Sequence of chain 17.B:
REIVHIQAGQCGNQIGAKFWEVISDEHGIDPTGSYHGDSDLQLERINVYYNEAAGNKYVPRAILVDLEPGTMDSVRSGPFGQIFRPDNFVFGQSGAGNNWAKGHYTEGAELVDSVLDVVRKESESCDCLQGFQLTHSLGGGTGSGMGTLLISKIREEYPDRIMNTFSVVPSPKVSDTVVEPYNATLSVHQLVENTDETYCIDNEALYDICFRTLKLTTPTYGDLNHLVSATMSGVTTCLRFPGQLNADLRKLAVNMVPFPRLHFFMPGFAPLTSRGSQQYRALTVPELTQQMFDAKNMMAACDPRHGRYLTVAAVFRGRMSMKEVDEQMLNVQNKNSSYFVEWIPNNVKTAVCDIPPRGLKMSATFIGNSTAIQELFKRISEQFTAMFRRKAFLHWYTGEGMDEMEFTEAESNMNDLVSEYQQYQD

Binding-site contacts:
Ligand atom C41 contacts residue VAL23 of chain 17.B at 3.7 Å (hydrophobic).
Ligand atom C37 contacts residue PRO358 of chain 17.B at 3.7 Å (hydrophobic).
Ligand atom O08 contacts residue ARG276 of chain 17.B at 3.7 Å.
Ligand atom C19 contacts residue ARG276 of chain 17.B at 3.7 Å.
Ligand atom O06 contacts residue LEU273 of chain 17.B at 3.5 Å.
Ligand atom C39 contacts residue PRO358 of chain 17.B at 3.8 Å (hydrophobic).
Ligand atom C28 contacts residue PRO358 of chain 17.B at 3.6 Å (hydrophobic).
Ligand atom C41 contacts residue SER234 of chain 17.B at 3.5 Å.
Ligand atom O13 contacts residue GLY360 of chain 17.B at 3.6 Å.
Ligand atom C08 contacts residue LEU228 of chain 17.B at 3.8 Å (hydrophobic).
Ligand atom C14 contacts residue THR274 of chain 17.B at 3.3 Å.
Ligand atom C08 contacts residue HIS227 of chain 17.B at 3.4 Å.
Ligand atom C38 contacts residue PRO358 of chain 17.B at 3.5 Å (hydrophobic).
Ligand atom C36 contacts residue HIS227 of chain 17.B at 3.2 Å.
Ligand atom O13 contacts residue PRO358 of chain 17.B at 3.2 Å.
Ligand atom O06 contacts residue PRO272 of chain 17.B at 3.4 Å (h-bond).
Ligand atom C07 contacts residue LEU228 of chain 17.B at 3.6 Å (hydrophobic).
Ligand atom C07 contacts residue HIS227 of chain 17.B at 3.2 Å.
Ligand atom C33 contacts residue ASP26 of chain 17.B at 3.7 Å.
Ligand atom C15 contacts residue PRO272 of chain 17.B at 3.1 Å (hydrophobic).
Ligand atom O06 contacts residue THR274 of chain 17.B at 2.7 Å (h-bond).
Ligand atom C39 contacts residue SER234 of chain 17.B at 3.8 Å.
Ligand atom C32 contacts residue VAL23 of chain 17.B at 3.5 Å (hydrophobic).
Ligand atom C15 contacts residue THR274 of chain 17.B at 3.7 Å.
Ligand atom O13 contacts residue ARG359 of chain 17.B at 3.2 Å (salt-bridge).
Ligand atom C19 contacts residue THR274 of chain 17.B at 3.0 Å.
Ligand atom O12 contacts residue GLY360 of chain 17.B at 3.5 Å (h-bond).
Ligand atom C33 contacts residue VAL23 of chain 17.B at 3.6 Å (hydrophobic).
Ligand atom C40 contacts residue SER234 of chain 17.B at 3.0 Å.
Ligand atom C41 contacts residue GLU27 of chain 17.B at 3.1 Å.
Ligand atom C06 contacts residue HIS227 of chain 17.B at 3.6 Å.
Ligand atom C40 contacts residue GLU27 of chain 17.B at 3.4 Å.
Ligand atom C40 contacts residue ALA231 of chain 17.B at 3.4 Å (hydrophobic).
Ligand atom C16 contacts residue THR274 of chain 17.B at 3.4 Å.
Ligand atom C38 contacts residue PHE270 of chain 17.B at 3.6 Å (hydrophobic).
Ligand atom O14 contacts residue HIS227 of chain 17.B at 2.9 Å.
Ligand atom C42 contacts residue VAL23 of chain 17.B at 3.5 Å (hydrophobic).
Ligand atom C39 contacts residue PHE270 of chain 17.B at 3.4 Å (hydrophobic).
Ligand atom C09 contacts residue HIS227 of chain 17.B at 3.8 Å.
Ligand atom C39 contacts residue ALA231 of chain 17.B at 3.3 Å (hydrophobic).

The small molecule below binds the protein below.
Small molecule (SMILES): CC(=O)O[C@H]1C(=O)[C@@]2(C)[C@H]([C@H](OC(=O)c3ccccc3)[C@]3(O)C[C@H](OC(=O)[C@H](O)[C@@H](NC(=O)c4ccccc4)c4ccccc4)C(C)=C1C3(C)C)[C@]1(OC(C)=O)CO[C@@H]1C[C@@H]2O